The small molecule below binds the protein below.
Small molecule (SMILES): CC(=O)N[C@H]1[C@H](O[C@H]2[C@H](O)[C@@H](NC(C)=O)CO[C@@H]2CO)O[C@H](CO)[C@@H](O)[C@@H]1O

Sequence of chain 1.G:
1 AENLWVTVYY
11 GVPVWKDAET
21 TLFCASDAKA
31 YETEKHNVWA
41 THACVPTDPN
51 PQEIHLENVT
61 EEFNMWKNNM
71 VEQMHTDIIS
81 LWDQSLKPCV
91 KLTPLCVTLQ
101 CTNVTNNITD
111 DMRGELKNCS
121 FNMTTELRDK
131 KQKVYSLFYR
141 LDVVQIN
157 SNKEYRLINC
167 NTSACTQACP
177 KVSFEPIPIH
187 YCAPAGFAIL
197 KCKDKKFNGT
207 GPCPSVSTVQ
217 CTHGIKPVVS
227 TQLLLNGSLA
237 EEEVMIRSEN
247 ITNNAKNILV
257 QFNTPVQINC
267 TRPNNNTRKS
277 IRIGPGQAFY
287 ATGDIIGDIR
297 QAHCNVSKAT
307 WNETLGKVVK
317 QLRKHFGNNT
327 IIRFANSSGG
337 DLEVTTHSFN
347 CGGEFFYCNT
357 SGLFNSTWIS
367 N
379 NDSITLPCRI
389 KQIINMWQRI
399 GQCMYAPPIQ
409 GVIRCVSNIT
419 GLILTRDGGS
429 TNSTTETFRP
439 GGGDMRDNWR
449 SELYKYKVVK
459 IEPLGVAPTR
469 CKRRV

Binding-site contacts:
Ligand atom C5 contacts residue ASN204 of chain 1.G at 3.6 Å.
Ligand atom C3 contacts residue ASN204 of chain 1.G at 3.9 Å.
Ligand atom O7 contacts residue ASN204 of chain 1.G at 3.0 Å (h-bond).
Ligand atom C2 contacts residue ASN204 of chain 1.G at 2.5 Å.
Ligand atom O6 contacts residue ASN204 of chain 1.G at 4.0 Å.
Ligand atom C8 contacts residue ASN204 of chain 1.G at 4.4 Å.
Ligand atom N2 contacts residue ASN204 of chain 1.G at 3.0 Å (h-bond).
Ligand atom O5 contacts residue ASN204 of chain 1.G at 2.4 Å (h-bond).
Ligand atom C8 contacts residue SER244 of chain 1.G at 4.5 Å.
Ligand atom C8 contacts residue GLU245 of chain 1.G at 4.3 Å.
Ligand atom C1 contacts residue ASN204 of chain 1.G at 1.4 Å.
Ligand atom C4 contacts residue ASN204 of chain 1.G at 4.3 Å.
Ligand atom C7 contacts residue ASN204 of chain 1.G at 3.2 Å.
Ligand atom C6 contacts residue ASN204 of chain 1.G at 4.3 Å.